This small molecule binds to this protein.
Small molecule (SMILES): O=C(O)c1cc(=O)[nH]c(=O)[nH]1

Sequence of chain 2.A:
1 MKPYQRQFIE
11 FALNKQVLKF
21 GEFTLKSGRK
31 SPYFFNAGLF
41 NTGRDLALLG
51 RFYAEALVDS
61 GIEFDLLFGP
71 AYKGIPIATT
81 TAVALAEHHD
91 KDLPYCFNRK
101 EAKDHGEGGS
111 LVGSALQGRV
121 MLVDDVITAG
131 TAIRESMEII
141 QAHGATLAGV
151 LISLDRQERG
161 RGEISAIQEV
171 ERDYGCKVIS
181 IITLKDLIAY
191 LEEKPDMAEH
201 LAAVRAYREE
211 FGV

Binding-site contacts:
Ligand atom C6 contacts residue THR128 of chain 2.A at 4.1 Å.
Ligand atom O2 contacts residue PHE35 of chain 2.A at 3.3 Å (h-bond).
Ligand atom C7 contacts residue PHE34 of chain 2.A at 4.1 Å (hydrophobic).
Ligand atom N3 contacts residue PHE34 of chain 2.A at 3.5 Å.
Ligand atom N1 contacts residue THR128 of chain 2.A at 3.7 Å.
Ligand atom C2 contacts residue THR128 of chain 2.A at 4.3 Å.
Ligand atom C2 contacts residue PHE34 of chain 2.A at 3.4 Å (hydrophobic).
Ligand atom O72 contacts residue LYS26 of chain 2.A at 4.5 Å.
Ligand atom C7 contacts residue LEU25 of chain 2.A at 3.6 Å (hydrophobic).
Ligand atom C6 contacts residue LEU25 of chain 2.A at 4.0 Å (hydrophobic).
Ligand atom O71 contacts residue LEU25 of chain 2.A at 3.9 Å.
Ligand atom N1 contacts residue PHE34 of chain 2.A at 3.5 Å.
Ligand atom O71 contacts residue LYS26 of chain 2.A at 3.1 Å (salt-bridge).
Ligand atom C4 contacts residue PHE34 of chain 2.A at 3.6 Å (hydrophobic).
Ligand atom O4 contacts residue PHE34 of chain 2.A at 3.9 Å.
Ligand atom C4 contacts residue ARG156 of chain 2.A at 3.8 Å.
Ligand atom O4 contacts residue PHE35 of chain 2.A at 3.0 Å (h-bond).
Ligand atom C6 contacts residue PHE34 of chain 2.A at 3.4 Å (hydrophobic).
Ligand atom O2 contacts residue VAL126 of chain 2.A at 4.2 Å.
Ligand atom C5 contacts residue ARG156 of chain 2.A at 3.7 Å.
Ligand atom C2 contacts residue VAL126 of chain 2.A at 4.3 Å (hydrophobic).
Ligand atom O71 contacts residue PHE34 of chain 2.A at 4.4 Å.
Ligand atom O71 contacts residue THR128 of chain 2.A at 4.3 Å.
Ligand atom C4 contacts residue PHE35 of chain 2.A at 3.6 Å (hydrophobic).
Ligand atom O72 contacts residue ARG156 of chain 2.A at 4.5 Å.
Ligand atom C7 contacts residue THR128 of chain 2.A at 4.1 Å.
Ligand atom O72 contacts residue LEU25 of chain 2.A at 3.7 Å.
Ligand atom O4 contacts residue ARG156 of chain 2.A at 3.2 Å (salt-bridge).
Ligand atom C5 contacts residue PHE34 of chain 2.A at 3.4 Å (hydrophobic).
Ligand atom C2 contacts residue PHE35 of chain 2.A at 3.4 Å (hydrophobic).
Ligand atom O2 contacts residue PHE34 of chain 2.A at 3.7 Å.
Ligand atom N3 contacts residue PHE35 of chain 2.A at 2.7 Å (h-bond).
Ligand atom C7 contacts residue LYS26 of chain 2.A at 4.1 Å.
Ligand atom O72 contacts residue THR128 of chain 2.A at 3.9 Å.
Ligand atom C5 contacts residue LEU25 of chain 2.A at 3.8 Å (hydrophobic).